A protein and the small-molecule ligand that binds it are described below.
Small molecule (SMILES): CC(C)C[C@@H](CO)NC(=O)[C@H](CC(C)C)NC(=O)[C@H](CC(C)C)NC(=O)OCc1ccccc1

Binding-site contacts:
Ligand atom O34 contacts residue HIS42 of chain 1.A at 3.6 Å.
Ligand atom C11 contacts residue GLU167 of chain 1.A at 3.8 Å.
Ligand atom C30 contacts residue GLU167 of chain 1.A at 3.3 Å.
Ligand atom C27 contacts residue MET166 of chain 1.A at 3.7 Å (hydrophobic).
Ligand atom O32 contacts residue MET166 of chain 1.A at 3.0 Å.
Ligand atom O8 contacts residue MET166 of chain 1.A at 3.7 Å.
Ligand atom C22 contacts residue HIS164 of chain 1.A at 3.7 Å.
Ligand atom N10 contacts residue GLU167 of chain 1.A at 3.3 Å (salt-bridge).
Ligand atom C27 contacts residue HIS42 of chain 1.A at 3.6 Å.
Ligand atom C2 contacts residue THR191 of chain 1.A at 3.6 Å.
Ligand atom C26 contacts residue GLN190 of chain 1.A at 3.6 Å.
Ligand atom C4 contacts residue GLN190 of chain 1.A at 3.9 Å.
Ligand atom C18 contacts residue CYS146 of chain 1.A at 3.8 Å (hydrophobic).
Ligand atom C1 contacts residue ALA192 of chain 1.A at 3.7 Å (hydrophobic).
Ligand atom C7 contacts residue THR191 of chain 1.A at 3.7 Å.
Ligand atom C4 contacts residue THR191 of chain 1.A at 3.5 Å.
Ligand atom N13 contacts residue GLN190 of chain 1.A at 2.9 Å (h-bond).
Ligand atom N16 contacts residue HIS165 of chain 1.A at 3.7 Å.
Ligand atom C3 contacts residue THR191 of chain 1.A at 3.3 Å.
Ligand atom C32 contacts residue GLN190 of chain 1.A at 3.7 Å.
Ligand atom C15 contacts residue HIS42 of chain 1.A at 3.7 Å.
Ligand atom C11 contacts residue GLN190 of chain 1.A at 3.6 Å.
Ligand atom C17 contacts residue CYS146 of chain 1.A at 2.5 Å (hydrophobic).
Ligand atom C24 contacts residue GLN190 of chain 1.A at 3.8 Å.
Ligand atom C6 contacts residue ALA192 of chain 1.A at 3.7 Å (hydrophobic).
Ligand atom C22 contacts residue GLU167 of chain 1.A at 3.7 Å.
Ligand atom C27 contacts residue HIS165 of chain 1.A at 3.7 Å.
Ligand atom C7 contacts residue MET166 of chain 1.A at 3.7 Å (hydrophobic).
Ligand atom C26 contacts residue ARG189 of chain 1.A at 3.7 Å.
Ligand atom O32 contacts residue GLU167 of chain 1.A at 3.1 Å (salt-bridge).
Ligand atom C12 contacts residue GLN190 of chain 1.A at 3.7 Å.
Ligand atom C22 contacts residue CYS146 of chain 1.A at 1.8 Å (hydrophobic).
Ligand atom N16 contacts residue CYS146 of chain 1.A at 3.2 Å (h-bond).
Ligand atom C14 contacts residue HIS165 of chain 1.A at 3.8 Å.
Ligand atom C24 contacts residue HIS42 of chain 1.A at 3.6 Å.
Ligand atom O33 contacts residue HIS164 of chain 1.A at 3.0 Å (h-bond).
Ligand atom C5 contacts residue ALA192 of chain 1.A at 3.9 Å (hydrophobic).
Ligand atom O33 contacts residue CYS146 of chain 1.A at 2.2 Å (h-bond).
Ligand atom C18 contacts residue GLU167 of chain 1.A at 3.3 Å.
Ligand atom O33 contacts residue HIS165 of chain 1.A at 3.4 Å (h-bond).

Sequence of chain 1.A:
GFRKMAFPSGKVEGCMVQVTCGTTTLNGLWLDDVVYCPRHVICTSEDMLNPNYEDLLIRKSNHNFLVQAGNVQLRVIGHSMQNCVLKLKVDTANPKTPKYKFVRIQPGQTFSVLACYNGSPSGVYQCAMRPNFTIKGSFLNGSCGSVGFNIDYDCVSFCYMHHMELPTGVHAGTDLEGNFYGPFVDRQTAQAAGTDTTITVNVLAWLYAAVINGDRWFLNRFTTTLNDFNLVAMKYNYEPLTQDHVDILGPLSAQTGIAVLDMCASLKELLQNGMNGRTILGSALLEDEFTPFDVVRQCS